This small molecule binds to this protein.
Small molecule (SMILES): c1cnc2c(c1)ccc1cccnc12

Binding-site contacts:
Ligand atom C6 contacts residue PHE16 of chain 1.A at 3.8 Å (hydrophobic).
Ligand atom C9 contacts residue THR155 of chain 1.A at 3.9 Å.
Ligand atom C6 contacts residue CYS12 of chain 1.A at 3.6 Å (hydrophobic).
Ligand atom N10 contacts residue PHE16 of chain 1.A at 4.3 Å.
Ligand atom C7 contacts residue THR155 of chain 1.A at 4.3 Å.
Ligand atom N1 contacts residue PHE16 of chain 1.A at 3.8 Å.
Ligand atom C8 contacts residue THR155 of chain 1.A at 3.3 Å.
Ligand atom N10 contacts residue TYR152 of chain 1.A at 4.2 Å.
Ligand atom C8 contacts residue PHE6 of chain 1.A at 4.4 Å (hydrophobic).
Ligand atom C7 contacts residue GLY15 of chain 1.A at 3.4 Å.
Ligand atom C8 contacts residue PHE16 of chain 1.A at 4.1 Å (hydrophobic).
Ligand atom C5 contacts residue PHE16 of chain 1.A at 3.7 Å (hydrophobic).
Ligand atom C4 contacts residue PHE16 of chain 1.A at 3.4 Å (hydrophobic).
Ligand atom C6A contacts residue PHE16 of chain 1.A at 3.5 Å (hydrophobic).
Ligand atom C9 contacts residue SER19 of chain 1.A at 2.4 Å.
Ligand atom C5 contacts residue CYS12 of chain 1.A at 4.0 Å (hydrophobic).
Ligand atom C6 contacts residue PHE6 of chain 1.A at 4.3 Å (hydrophobic).
Ligand atom C6A contacts residue CYS12 of chain 1.A at 4.2 Å (hydrophobic).
Ligand atom C9 contacts residue GLY15 of chain 1.A at 3.6 Å.
Ligand atom N10 contacts residue GLY15 of chain 1.A at 4.1 Å.
Ligand atom C2 contacts residue PHE16 of chain 1.A at 3.7 Å (hydrophobic).
Ligand atom C8 contacts residue GLY15 of chain 1.A at 3.4 Å.
Ligand atom C6A contacts residue GLY15 of chain 1.A at 3.9 Å.
Ligand atom N10 contacts residue SER19 of chain 1.A at 3.0 Å (h-bond).
Ligand atom C10 contacts residue SER19 of chain 1.A at 4.2 Å.
Ligand atom C8 contacts residue TYR152 of chain 1.A at 4.4 Å (hydrophobic).
Ligand atom C7 contacts residue PHE16 of chain 1.A at 3.5 Å (hydrophobic).
Ligand atom C6A contacts residue PHE6 of chain 1.A at 4.3 Å (hydrophobic).
Ligand atom C4A contacts residue PHE16 of chain 1.A at 3.5 Å (hydrophobic).
Ligand atom C1A contacts residue PHE16 of chain 1.A at 3.7 Å (hydrophobic).
Ligand atom C7 contacts residue CYS12 of chain 1.A at 4.1 Å (hydrophobic).
Ligand atom C7 contacts residue PHE6 of chain 1.A at 3.7 Å (hydrophobic).
Ligand atom C8 contacts residue SER19 of chain 1.A at 3.2 Å.
Ligand atom C10 contacts residue PHE16 of chain 1.A at 3.9 Å (hydrophobic).
Ligand atom C7 contacts residue SER19 of chain 1.A at 4.2 Å.
Ligand atom C9 contacts residue TYR152 of chain 1.A at 3.5 Å (hydrophobic).
Ligand atom C10 contacts residue GLY15 of chain 1.A at 4.4 Å.
Ligand atom C3 contacts residue PHE16 of chain 1.A at 3.6 Å (hydrophobic).

Sequence of chain 1.A:
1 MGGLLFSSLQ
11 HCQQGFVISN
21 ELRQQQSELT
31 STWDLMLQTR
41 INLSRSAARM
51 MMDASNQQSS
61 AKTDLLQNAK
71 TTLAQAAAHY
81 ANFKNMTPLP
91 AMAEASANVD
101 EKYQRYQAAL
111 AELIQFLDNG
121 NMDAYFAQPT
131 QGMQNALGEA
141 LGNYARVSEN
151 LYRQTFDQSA